Sequence of chain 1.C:
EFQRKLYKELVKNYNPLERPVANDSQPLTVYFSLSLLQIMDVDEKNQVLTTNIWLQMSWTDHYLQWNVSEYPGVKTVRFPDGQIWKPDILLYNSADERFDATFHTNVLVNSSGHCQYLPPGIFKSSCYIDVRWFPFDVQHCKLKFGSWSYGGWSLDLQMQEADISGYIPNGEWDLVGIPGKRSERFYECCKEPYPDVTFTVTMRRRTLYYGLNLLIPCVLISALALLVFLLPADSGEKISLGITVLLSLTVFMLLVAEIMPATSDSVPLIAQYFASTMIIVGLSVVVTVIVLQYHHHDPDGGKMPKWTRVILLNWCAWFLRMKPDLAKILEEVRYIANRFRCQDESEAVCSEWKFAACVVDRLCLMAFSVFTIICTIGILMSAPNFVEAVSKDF

Binding-site contacts:
Ligand atom O7 contacts residue ASN67 of chain 1.C at 4.4 Å.
Ligand atom C1 contacts residue GLU70 of chain 1.C at 4.1 Å.
Ligand atom C5 contacts residue ASN67 of chain 1.C at 3.6 Å.
Ligand atom C5 contacts residue SER69 of chain 1.C at 3.5 Å.
Ligand atom C7 contacts residue ASN67 of chain 1.C at 3.5 Å.
Ligand atom C8 contacts residue ASN67 of chain 1.C at 3.8 Å.
Ligand atom C6 contacts residue SER69 of chain 1.C at 3.8 Å.
Ligand atom O5 contacts residue GLU70 of chain 1.C at 3.7 Å.
Ligand atom C1 contacts residue ASN67 of chain 1.C at 1.4 Å.
Ligand atom C2 contacts residue ASN67 of chain 1.C at 2.5 Å.
Ligand atom N2 contacts residue ASN67 of chain 1.C at 2.9 Å (h-bond).
Ligand atom C4 contacts residue ASN67 of chain 1.C at 4.2 Å.
Ligand atom O5 contacts residue SER69 of chain 1.C at 3.4 Å.
Ligand atom O6 contacts residue GLU70 of chain 1.C at 4.4 Å.
Ligand atom C1 contacts residue SER69 of chain 1.C at 3.7 Å.
Ligand atom O5 contacts residue ASN67 of chain 1.C at 2.3 Å (h-bond).
Ligand atom C3 contacts residue ASN67 of chain 1.C at 3.8 Å.

A protein and the small-molecule ligand that binds it are described below.
Small molecule (SMILES): CC(=O)N[C@@H]1[C@@H](O)[C@H](O)[C@@H](CO)O[C@H]1O